Sequence of chain 60.F:
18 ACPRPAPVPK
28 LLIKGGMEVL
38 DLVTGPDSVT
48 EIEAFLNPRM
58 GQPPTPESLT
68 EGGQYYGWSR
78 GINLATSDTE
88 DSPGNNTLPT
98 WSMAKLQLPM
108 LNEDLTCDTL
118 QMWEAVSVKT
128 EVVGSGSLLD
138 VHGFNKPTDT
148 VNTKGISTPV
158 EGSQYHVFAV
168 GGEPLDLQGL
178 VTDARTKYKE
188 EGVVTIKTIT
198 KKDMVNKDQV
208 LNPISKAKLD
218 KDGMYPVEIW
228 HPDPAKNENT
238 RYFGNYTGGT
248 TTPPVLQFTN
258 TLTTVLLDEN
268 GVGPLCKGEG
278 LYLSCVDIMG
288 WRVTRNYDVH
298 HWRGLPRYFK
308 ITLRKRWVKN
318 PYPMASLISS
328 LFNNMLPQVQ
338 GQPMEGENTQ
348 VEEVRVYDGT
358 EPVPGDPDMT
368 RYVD

Sequence of chain 56.F:
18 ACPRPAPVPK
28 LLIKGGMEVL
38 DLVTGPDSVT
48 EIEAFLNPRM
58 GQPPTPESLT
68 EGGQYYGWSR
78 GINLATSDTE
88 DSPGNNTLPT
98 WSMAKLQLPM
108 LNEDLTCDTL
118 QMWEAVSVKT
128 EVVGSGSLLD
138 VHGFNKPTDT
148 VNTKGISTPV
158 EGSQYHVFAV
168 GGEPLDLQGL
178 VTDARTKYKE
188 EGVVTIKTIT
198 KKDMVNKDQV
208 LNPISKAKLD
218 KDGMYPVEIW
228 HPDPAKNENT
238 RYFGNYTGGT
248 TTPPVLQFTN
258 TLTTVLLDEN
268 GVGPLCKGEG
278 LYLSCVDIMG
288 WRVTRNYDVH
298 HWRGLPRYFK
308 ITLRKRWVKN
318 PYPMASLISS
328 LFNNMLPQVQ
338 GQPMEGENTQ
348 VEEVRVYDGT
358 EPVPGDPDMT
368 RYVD

Binding-site contacts:
Ligand atom O4 contacts residue GLY78 of chain 56.F at 3.1 Å.
Ligand atom O10 contacts residue THR291 of chain 56.F at 3.7 Å.
Ligand atom O4 contacts residue ASN80 of chain 56.F at 4.2 Å.
Ligand atom O3 contacts residue GLY78 of chain 56.F at 3.7 Å.
Ligand atom O6 contacts residue ASN93 of chain 56.F at 2.9 Å (h-bond).
Ligand atom C11 contacts residue ASP85 of chain 60.F at 3.7 Å.
Ligand atom C10 contacts residue TYR72 of chain 56.F at 4.1 Å (hydrophobic).
Ligand atom C4 contacts residue GLY78 of chain 56.F at 3.4 Å.
Ligand atom C1 contacts residue TYR72 of chain 56.F at 3.8 Å (hydrophobic).
Ligand atom O3 contacts residue ASN80 of chain 56.F at 4.0 Å.
Ligand atom O4 contacts residue TYR72 of chain 56.F at 4.3 Å.
Ligand atom O8 contacts residue ARG77 of chain 56.F at 3.9 Å.
Ligand atom O1A contacts residue GLY78 of chain 56.F at 3.7 Å.
Ligand atom O4 contacts residue THR291 of chain 56.F at 3.3 Å.
Ligand atom C6 contacts residue THR94 of chain 56.F at 4.2 Å.
Ligand atom O1A contacts residue TYR72 of chain 56.F at 3.2 Å.
Ligand atom C5 contacts residue ASN93 of chain 56.F at 4.2 Å.
Ligand atom N5 contacts residue TYR72 of chain 56.F at 3.1 Å (h-bond).
Ligand atom C3 contacts residue ARG77 of chain 56.F at 3.9 Å.
Ligand atom C3 contacts residue HIS298 of chain 56.F at 4.1 Å.
Ligand atom C4 contacts residue TYR72 of chain 56.F at 3.5 Å (hydrophobic).
Ligand atom C7 contacts residue TYR72 of chain 56.F at 4.2 Å (hydrophobic).
Ligand atom O10 contacts residue ASN293 of chain 56.F at 3.5 Å (h-bond).
Ligand atom O1B contacts residue ARG77 of chain 56.F at 2.9 Å (salt-bridge).
Ligand atom C2 contacts residue GLY78 of chain 56.F at 4.2 Å.
Ligand atom C6 contacts residue TYR72 of chain 56.F at 3.6 Å (hydrophobic).
Ligand atom O4 contacts residue HIS298 of chain 56.F at 3.1 Å (h-bond).
Ligand atom C3 contacts residue GLY78 of chain 56.F at 4.0 Å.
Ligand atom C1 contacts residue ARG77 of chain 56.F at 3.5 Å.
Ligand atom C4 contacts residue VAL296 of chain 56.F at 4.3 Å (hydrophobic).
Ligand atom C6 contacts residue ASN93 of chain 56.F at 3.1 Å.
Ligand atom O4 contacts residue ILE79 of chain 56.F at 3.5 Å (h-bond).
Ligand atom C3 contacts residue VAL296 of chain 56.F at 3.5 Å (hydrophobic).
Ligand atom O1B contacts residue TYR72 of chain 56.F at 4.1 Å.
Ligand atom O1A contacts residue ARG77 of chain 56.F at 3.0 Å (salt-bridge).
Ligand atom O8 contacts residue TYR72 of chain 56.F at 4.2 Å.
Ligand atom C5 contacts residue TYR72 of chain 56.F at 3.6 Å (hydrophobic).
Ligand atom O4 contacts residue VAL296 of chain 56.F at 3.8 Å.
Ligand atom C3 contacts residue GLY78 of chain 56.F at 4.2 Å.
Ligand atom C4 contacts residue HIS298 of chain 56.F at 4.1 Å.

A small-molecule ligand and the protein it binds are described below.
Small molecule (SMILES): CC(=O)N[C@H]1[C@H]([C@H](O)[C@H](O)CO)O[C@@](O[C@H]2[C@@H](O)[C@@H](CO)O[C@@H](O[C@H]3[C@H](O)[C@@H](O)[C@H](O)O[C@@H]3CO)[C@@H]2O)(C(=O)O)C[C@@H]1O